The protein below binds the small molecule below.
Small molecule (SMILES): CC(C)CCC[C@@H](C)[C@H]1CC[C@H]2[C@@H]3CC=C4C[C@@H](O)CC[C@]4(C)[C@H]3CC[C@]12C

Binding-site contacts:
Ligand atom C18 contacts residue GLY433 of chain 1.B at 3.7 Å.
Ligand atom C25 contacts residue GLY429 of chain 1.B at 3.6 Å.
Ligand atom C16 contacts residue GLY433 of chain 1.B at 4.4 Å.
Ligand atom C25 contacts residue LEU430 of chain 1.B at 3.7 Å (hydrophobic).
Ligand atom C26 contacts residue LEU430 of chain 1.B at 4.3 Å (hydrophobic).
Ligand atom C23 contacts residue LEU430 of chain 1.B at 4.4 Å (hydrophobic).
Ligand atom C16 contacts residue LEU434 of chain 1.B at 4.5 Å (hydrophobic).
Ligand atom C5 contacts residue LEU437 of chain 1.B at 4.0 Å (hydrophobic).
Ligand atom C8 contacts residue LEU437 of chain 1.B at 4.3 Å (hydrophobic).
Ligand atom C6 contacts residue LEU437 of chain 1.B at 4.0 Å (hydrophobic).
Ligand atom C6 contacts residue PRO439 of chain 1.B at 3.6 Å (hydrophobic).
Ligand atom C15 contacts residue LEU434 of chain 1.B at 4.0 Å (hydrophobic).
Ligand atom C24 contacts residue GLY429 of chain 1.B at 3.5 Å.
Ligand atom C19 contacts residue LEU437 of chain 1.B at 3.3 Å (hydrophobic).
Ligand atom C15 contacts residue GLY433 of chain 1.B at 4.3 Å.
Ligand atom C7 contacts residue PRO439 of chain 1.B at 4.5 Å (hydrophobic).
Ligand atom C25 contacts residue VAL426 of chain 1.B at 3.7 Å (hydrophobic).
Ligand atom C27 contacts residue GLY429 of chain 1.B at 4.1 Å.
Ligand atom C22 contacts residue GLY429 of chain 1.B at 4.5 Å.
Ligand atom C26 contacts residue VAL426 of chain 1.B at 3.5 Å (hydrophobic).
Ligand atom C5 contacts residue PRO439 of chain 1.B at 4.0 Å (hydrophobic).
Ligand atom C22 contacts residue LEU430 of chain 1.B at 4.3 Å (hydrophobic).
Ligand atom C7 contacts residue LEU437 of chain 1.B at 4.3 Å (hydrophobic).
Ligand atom C23 contacts residue GLY429 of chain 1.B at 4.5 Å.
Ligand atom C18 contacts residue LEU437 of chain 1.B at 3.5 Å (hydrophobic).
Ligand atom C10 contacts residue LEU437 of chain 1.B at 4.2 Å (hydrophobic).
Ligand atom C24 contacts residue LEU430 of chain 1.B at 3.9 Å (hydrophobic).
Ligand atom C4 contacts residue PRO439 of chain 1.B at 4.4 Å (hydrophobic).

Sequence of chain 1.B:
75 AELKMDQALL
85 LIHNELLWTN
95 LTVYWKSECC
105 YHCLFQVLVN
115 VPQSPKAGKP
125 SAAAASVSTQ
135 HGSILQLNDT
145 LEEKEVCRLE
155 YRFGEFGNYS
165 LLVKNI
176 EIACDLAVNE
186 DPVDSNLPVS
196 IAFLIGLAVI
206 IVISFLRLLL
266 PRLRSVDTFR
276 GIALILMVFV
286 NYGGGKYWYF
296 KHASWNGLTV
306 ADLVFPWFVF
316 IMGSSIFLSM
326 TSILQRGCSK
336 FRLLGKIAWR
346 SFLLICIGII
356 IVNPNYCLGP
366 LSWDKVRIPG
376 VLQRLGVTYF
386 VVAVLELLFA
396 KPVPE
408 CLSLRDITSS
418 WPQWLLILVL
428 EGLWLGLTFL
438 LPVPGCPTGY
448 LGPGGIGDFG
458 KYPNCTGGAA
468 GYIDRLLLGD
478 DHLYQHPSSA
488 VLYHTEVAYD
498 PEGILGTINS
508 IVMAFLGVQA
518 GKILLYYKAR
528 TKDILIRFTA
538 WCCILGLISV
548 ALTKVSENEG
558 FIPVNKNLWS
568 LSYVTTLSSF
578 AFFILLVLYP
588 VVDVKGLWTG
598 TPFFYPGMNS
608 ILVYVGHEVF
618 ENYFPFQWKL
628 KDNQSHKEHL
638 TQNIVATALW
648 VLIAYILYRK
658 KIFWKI